This small molecule binds to this protein.
Small molecule (SMILES): Fc1cccc(Cc2c[nH]c3ncc(-c4cnn(C5CCNCC5)c4)cc23)c1

Binding-site contacts:
Ligand atom N2 contacts residue GLY38 of chain 1.A at 3.7 Å.
Ligand atom C8 contacts residue MET113 of chain 1.A at 3.8 Å (hydrophobic).
Ligand atom C12 contacts residue MET164 of chain 1.A at 3.4 Å (hydrophobic).
Ligand atom C10 contacts residue MET113 of chain 1.A at 3.6 Å (hydrophobic).
Ligand atom C1 contacts residue ALA179 of chain 1.A at 3.0 Å (hydrophobic).
Ligand atom C5 contacts residue PHE42 of chain 1.A at 3.7 Å (hydrophobic).
Ligand atom C20 contacts residue GLY116 of chain 1.A at 3.7 Å.
Ligand atom C21 contacts residue MET182 of chain 1.A at 3.6 Å (hydrophobic).
Ligand atom C20 contacts residue LYS114 of chain 1.A at 3.7 Å.
Ligand atom C9 contacts residue MET113 of chain 1.A at 2.9 Å (hydrophobic).
Ligand atom N contacts residue ALA61 of chain 1.A at 3.3 Å.
Ligand atom N contacts residue PRO111 of chain 1.A at 3.0 Å (h-bond).
Ligand atom C6 contacts residue MET164 of chain 1.A at 3.7 Å (hydrophobic).
Ligand atom C14 contacts residue ILE37 of chain 1.A at 3.6 Å (hydrophobic).
Ligand atom C9 contacts residue TYR112 of chain 1.A at 3.6 Å (hydrophobic).
Ligand atom C14 contacts residue PHE42 of chain 1.A at 3.6 Å (hydrophobic).
Ligand atom C contacts residue MET182 of chain 1.A at 3.6 Å (hydrophobic).
Ligand atom F contacts residue MET182 of chain 1.A at 3.5 Å.
Ligand atom F contacts residue ALA174 of chain 1.A at 3.6 Å.
Ligand atom C9 contacts residue ILE37 of chain 1.A at 3.8 Å (hydrophobic).
Ligand atom C11 contacts residue ILE37 of chain 1.A at 3.6 Å (hydrophobic).
Ligand atom C16 contacts residue LYS114 of chain 1.A at 3.6 Å.
Ligand atom C2 contacts residue LEU110 of chain 1.A at 3.6 Å (hydrophobic).
Ligand atom F contacts residue ASP175 of chain 1.A at 3.4 Å.
Ligand atom F contacts residue ALA179 of chain 1.A at 3.0 Å.
Ligand atom C13 contacts residue ILE37 of chain 1.A at 3.4 Å (hydrophobic).
Ligand atom C13 contacts residue MET113 of chain 1.A at 3.7 Å (hydrophobic).
Ligand atom C15 contacts residue MET113 of chain 1.A at 3.2 Å (hydrophobic).
Ligand atom N1 contacts residue MET113 of chain 1.A at 2.8 Å (h-bond).
Ligand atom C7 contacts residue ALA61 of chain 1.A at 3.8 Å (hydrophobic).
Ligand atom C15 contacts residue GLY116 of chain 1.A at 3.8 Å.
Ligand atom C11 contacts residue MET164 of chain 1.A at 3.5 Å (hydrophobic).
Ligand atom C1 contacts residue LEU110 of chain 1.A at 3.7 Å (hydrophobic).
Ligand atom C8 contacts residue ALA61 of chain 1.A at 3.8 Å (hydrophobic).
Ligand atom F contacts residue LEU93 of chain 1.A at 3.7 Å.
Ligand atom C10 contacts residue ILE37 of chain 1.A at 3.3 Å (hydrophobic).
Ligand atom C1 contacts residue MET182 of chain 1.A at 3.7 Å (hydrophobic).
Ligand atom N1 contacts residue TYR112 of chain 1.A at 3.6 Å.
Ligand atom C contacts residue ALA179 of chain 1.A at 3.4 Å (hydrophobic).
Ligand atom C20 contacts residue HIS115 of chain 1.A at 3.8 Å.

Sequence of chain 1.A:
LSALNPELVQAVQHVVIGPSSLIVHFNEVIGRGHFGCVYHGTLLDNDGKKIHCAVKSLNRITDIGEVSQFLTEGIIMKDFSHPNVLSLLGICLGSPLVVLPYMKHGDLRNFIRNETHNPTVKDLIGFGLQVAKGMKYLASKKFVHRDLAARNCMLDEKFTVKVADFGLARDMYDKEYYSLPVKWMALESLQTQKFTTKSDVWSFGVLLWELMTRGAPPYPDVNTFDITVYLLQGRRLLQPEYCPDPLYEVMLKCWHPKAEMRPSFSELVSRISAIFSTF